Sequence of chain 1.A:
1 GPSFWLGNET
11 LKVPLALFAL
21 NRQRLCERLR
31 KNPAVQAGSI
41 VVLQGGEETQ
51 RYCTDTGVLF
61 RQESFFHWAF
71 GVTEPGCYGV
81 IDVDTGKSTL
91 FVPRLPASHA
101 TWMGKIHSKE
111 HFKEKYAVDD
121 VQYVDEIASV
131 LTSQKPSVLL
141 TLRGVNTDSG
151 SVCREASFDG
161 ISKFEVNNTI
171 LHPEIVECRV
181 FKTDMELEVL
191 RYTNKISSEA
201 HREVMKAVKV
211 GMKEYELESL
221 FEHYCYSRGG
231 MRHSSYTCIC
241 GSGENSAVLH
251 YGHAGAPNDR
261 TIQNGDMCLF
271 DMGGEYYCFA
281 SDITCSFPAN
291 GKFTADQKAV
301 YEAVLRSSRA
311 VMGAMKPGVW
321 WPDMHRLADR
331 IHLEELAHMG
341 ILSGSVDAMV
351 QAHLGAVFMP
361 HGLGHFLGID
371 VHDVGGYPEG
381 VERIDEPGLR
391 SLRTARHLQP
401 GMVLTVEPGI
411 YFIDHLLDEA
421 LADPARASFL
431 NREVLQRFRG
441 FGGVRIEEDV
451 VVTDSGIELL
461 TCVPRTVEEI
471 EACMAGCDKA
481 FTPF

Sequence of chain 1.B:
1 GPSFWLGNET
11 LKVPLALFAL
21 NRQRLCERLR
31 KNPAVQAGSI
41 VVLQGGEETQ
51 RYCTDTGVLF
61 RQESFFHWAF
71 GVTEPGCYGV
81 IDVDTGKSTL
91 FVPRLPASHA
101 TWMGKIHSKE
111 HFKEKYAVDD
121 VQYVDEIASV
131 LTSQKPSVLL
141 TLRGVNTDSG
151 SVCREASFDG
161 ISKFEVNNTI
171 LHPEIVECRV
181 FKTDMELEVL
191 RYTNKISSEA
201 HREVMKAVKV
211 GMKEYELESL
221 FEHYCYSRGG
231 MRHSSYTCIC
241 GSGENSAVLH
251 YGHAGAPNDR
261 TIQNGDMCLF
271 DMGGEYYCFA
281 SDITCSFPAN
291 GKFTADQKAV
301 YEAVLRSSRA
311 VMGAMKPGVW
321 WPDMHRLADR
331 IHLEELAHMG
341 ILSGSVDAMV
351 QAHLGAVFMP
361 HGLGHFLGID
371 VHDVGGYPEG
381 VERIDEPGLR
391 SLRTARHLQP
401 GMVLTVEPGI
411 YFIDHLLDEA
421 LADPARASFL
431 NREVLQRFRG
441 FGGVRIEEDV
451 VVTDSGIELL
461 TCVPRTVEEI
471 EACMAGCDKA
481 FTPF

A small-molecule ligand and the protein it binds are described below.
Small molecule (SMILES): O=C(O)[C@@H]1CCCN1

Binding-site contacts:
Ligand atom CA contacts residue HIS250 of chain 1.B at 4.1 Å.
Ligand atom CD contacts residue GLU407 of chain 1.B at 4.0 Å.
Ligand atom C contacts residue HIS250 of chain 1.B at 3.8 Å.
Ligand atom CG contacts residue LEU249 of chain 1.B at 4.2 Å (hydrophobic).
Ligand atom CG contacts residue GLU407 of chain 1.B at 3.7 Å.
Ligand atom N contacts residue GLY1 of chain 1.J at 1.3 Å.
Ligand atom OXT contacts residue HIS372 of chain 1.B at 3.9 Å.
Ligand atom CG contacts residue GLY1 of chain 1.J at 3.6 Å.
Ligand atom CD contacts residue LEU249 of chain 1.B at 3.6 Å (hydrophobic).
Ligand atom C contacts residue HIS372 of chain 1.B at 3.7 Å.
Ligand atom CG contacts residue ARG445 of chain 1.B at 3.6 Å.
Ligand atom OXT contacts residue GLY1 of chain 1.J at 3.9 Å.
Ligand atom CA contacts residue NA1 of chain 1.H at 4.0 Å.
Ligand atom CB contacts residue GLY1 of chain 1.J at 3.6 Å.
Ligand atom CD contacts residue HIS250 of chain 1.B at 3.5 Å.
Ligand atom O contacts residue HIS250 of chain 1.B at 2.7 Å (h-bond).
Ligand atom OXT contacts residue ARG393 of chain 1.B at 2.9 Å (salt-bridge).
Ligand atom C contacts residue TRP102 of chain 1.A at 4.0 Å (hydrophobic).
Ligand atom C contacts residue GLY1 of chain 1.J at 3.1 Å.
Ligand atom O contacts residue TRP102 of chain 1.A at 3.5 Å.
Ligand atom N contacts residue HIS250 of chain 1.B at 3.5 Å (h-bond).
Ligand atom CD contacts residue ASP271 of chain 1.B at 3.7 Å.
Ligand atom CB contacts residue HIS361 of chain 1.B at 3.7 Å.
Ligand atom C contacts residue ARG393 of chain 1.B at 3.6 Å.
Ligand atom CA contacts residue NA1 of chain 1.I at 3.8 Å.
Ligand atom CD contacts residue NA1 of chain 1.I at 3.5 Å.
Ligand atom N contacts residue NA1 of chain 1.I at 3.1 Å (h-bond).
Ligand atom CD contacts residue GLY1 of chain 1.J at 2.5 Å.
Ligand atom CA contacts residue GLY1 of chain 1.J at 2.4 Å.
Ligand atom CB contacts residue GLU407 of chain 1.B at 3.5 Å.
Ligand atom N contacts residue GLU407 of chain 1.B at 3.7 Å.
Ligand atom CG contacts residue NA1 of chain 1.I at 4.1 Å.
Ligand atom CA contacts residue GLU407 of chain 1.B at 3.4 Å.
Ligand atom OXT contacts residue HIS365 of chain 1.B at 4.0 Å.
Ligand atom O contacts residue ARG393 of chain 1.B at 3.0 Å (salt-bridge).
Ligand atom N contacts residue NA1 of chain 1.H at 3.9 Å.
Ligand atom N contacts residue ASP271 of chain 1.B at 4.2 Å.
Ligand atom O contacts residue GLY1 of chain 1.J at 3.2 Å.
Ligand atom CD contacts residue ARG445 of chain 1.B at 3.8 Å.
Ligand atom O contacts residue HIS372 of chain 1.B at 3.3 Å.